Sequence of chain 1.A:
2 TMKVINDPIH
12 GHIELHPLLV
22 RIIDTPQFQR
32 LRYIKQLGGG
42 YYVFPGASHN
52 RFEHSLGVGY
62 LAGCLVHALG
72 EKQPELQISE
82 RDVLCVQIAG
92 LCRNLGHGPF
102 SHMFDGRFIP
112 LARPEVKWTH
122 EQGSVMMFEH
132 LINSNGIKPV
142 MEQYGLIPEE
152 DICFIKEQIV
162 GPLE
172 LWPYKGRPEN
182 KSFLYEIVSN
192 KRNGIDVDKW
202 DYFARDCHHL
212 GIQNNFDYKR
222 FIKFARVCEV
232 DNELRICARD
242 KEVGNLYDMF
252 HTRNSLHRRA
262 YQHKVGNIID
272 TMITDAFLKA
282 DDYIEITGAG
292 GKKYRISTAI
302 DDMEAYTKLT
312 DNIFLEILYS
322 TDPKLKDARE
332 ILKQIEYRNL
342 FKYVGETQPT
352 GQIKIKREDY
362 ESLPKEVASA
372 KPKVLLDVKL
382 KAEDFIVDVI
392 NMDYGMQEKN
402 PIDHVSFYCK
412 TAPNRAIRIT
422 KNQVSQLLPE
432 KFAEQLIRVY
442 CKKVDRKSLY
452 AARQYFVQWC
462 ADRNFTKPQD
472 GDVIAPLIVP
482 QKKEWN

Sequence of chain 1.D:
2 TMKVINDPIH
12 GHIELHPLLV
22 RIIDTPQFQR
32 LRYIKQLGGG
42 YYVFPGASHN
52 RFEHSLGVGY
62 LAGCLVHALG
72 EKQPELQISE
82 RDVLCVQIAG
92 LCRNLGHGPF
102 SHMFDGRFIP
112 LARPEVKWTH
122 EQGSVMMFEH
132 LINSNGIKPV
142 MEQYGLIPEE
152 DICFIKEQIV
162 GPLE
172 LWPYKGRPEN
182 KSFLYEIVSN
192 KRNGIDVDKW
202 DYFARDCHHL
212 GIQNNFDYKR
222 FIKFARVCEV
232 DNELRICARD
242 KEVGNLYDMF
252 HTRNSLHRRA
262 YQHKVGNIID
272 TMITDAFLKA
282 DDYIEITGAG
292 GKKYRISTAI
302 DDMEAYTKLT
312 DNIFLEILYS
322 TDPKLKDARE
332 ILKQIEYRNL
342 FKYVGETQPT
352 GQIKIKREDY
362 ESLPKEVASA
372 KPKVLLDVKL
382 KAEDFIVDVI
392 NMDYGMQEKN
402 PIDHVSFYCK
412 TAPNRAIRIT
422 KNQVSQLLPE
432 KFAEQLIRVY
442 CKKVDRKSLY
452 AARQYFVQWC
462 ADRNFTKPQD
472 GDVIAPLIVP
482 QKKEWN

The protein below binds the small molecule below.
Small molecule (SMILES): Nc1nc2c(ncn2[C@H]2C[C@H](O)[C@@H](CO[P](=O)(O)O[P](=O)(O)OP(=O)(O)O)O2)c(=O)[nH]1

Binding-site contacts:
Ligand atom C1' contacts residue VAL44 of chain 1.D at 3.4 Å (hydrophobic).
Ligand atom O4' contacts residue ARG339 of chain 1.D at 3.0 Å (salt-bridge).
Ligand atom C8 contacts residue TYR43 of chain 1.D at 2.9 Å (hydrophobic).
Ligand atom O6 contacts residue ARG33 of chain 1.A at 3.2 Å (salt-bridge).
Ligand atom O3G contacts residue LYS4 of chain 1.A at 3.2 Å (salt-bridge).
Ligand atom PG contacts residue LYS4 of chain 1.A at 3.4 Å.
Ligand atom O2G contacts residue LYS4 of chain 1.A at 2.7 Å (salt-bridge).
Ligand atom O2A contacts residue MG1 of chain 1.I at 2.0 Å.
Ligand atom N7 contacts residue ARG33 of chain 1.A at 3.2 Å (salt-bridge).
Ligand atom C2' contacts residue VAL5 of chain 1.A at 3.6 Å (hydrophobic).
Ligand atom O6 contacts residue PHE53 of chain 1.A at 3.4 Å.
Ligand atom O3B contacts residue MG1 of chain 1.I at 3.4 Å.
Ligand atom C2 contacts residue ASP25 of chain 1.A at 3.4 Å.
Ligand atom N2 contacts residue ARG339 of chain 1.D at 3.2 Å (salt-bridge).
Ligand atom N2 contacts residue ASP25 of chain 1.A at 2.8 Å (salt-bridge).
Ligand atom N3 contacts residue ARG339 of chain 1.D at 3.3 Å (salt-bridge).
Ligand atom PG contacts residue MG1 of chain 1.I at 3.3 Å.
Ligand atom O1A contacts residue ARG339 of chain 1.D at 3.0 Å (salt-bridge).
Ligand atom O6 contacts residue GLN30 of chain 1.A at 3.1 Å (h-bond).
Ligand atom C5 contacts residue TYR43 of chain 1.D at 3.5 Å (hydrophobic).
Ligand atom C8 contacts residue VAL44 of chain 1.D at 3.1 Å (hydrophobic).
Ligand atom C2 contacts residue ARG339 of chain 1.D at 3.3 Å.
Ligand atom C6 contacts residue ASP25 of chain 1.A at 3.5 Å.
Ligand atom C4 contacts residue ARG339 of chain 1.D at 3.4 Å.
Ligand atom O6 contacts residue ASP25 of chain 1.A at 3.5 Å (salt-bridge).
Ligand atom PA contacts residue LYS4 of chain 1.A at 3.6 Å.
Ligand atom O4' contacts residue VAL44 of chain 1.D at 3.6 Å.
Ligand atom O2A contacts residue LYS4 of chain 1.A at 2.7 Å (salt-bridge).
Ligand atom O3A contacts residue VAL266 of chain 1.D at 3.6 Å.
Ligand atom O2B contacts residue MG1 of chain 1.I at 2.4 Å.
Ligand atom O5' contacts residue ARG339 of chain 1.D at 2.8 Å (salt-bridge).
Ligand atom PA contacts residue MG1 of chain 1.I at 3.4 Å.
Ligand atom C5' contacts residue ARG339 of chain 1.D at 3.5 Å.
Ligand atom O3G contacts residue MG1 of chain 1.I at 2.1 Å.
Ligand atom C2' contacts residue ILE6 of chain 1.A at 3.6 Å (hydrophobic).
Ligand atom N9 contacts residue TYR43 of chain 1.D at 3.5 Å (h-bond).
Ligand atom N9 contacts residue VAL44 of chain 1.D at 3.6 Å.
Ligand atom PB contacts residue MG1 of chain 1.I at 3.3 Å.
Ligand atom N1 contacts residue ASP25 of chain 1.A at 2.7 Å (salt-bridge).
Ligand atom N7 contacts residue TYR43 of chain 1.D at 2.9 Å (h-bond).